A protein and the small-molecule ligand that binds it are described below.
Small molecule (SMILES): CC(=O)N[C@H]1[C@H](O[C@H]2[C@H](O)[C@@H](NC(C)=O)CO[C@@H]2CO)O[C@H](CO)[C@@H](O)[C@@H]1O

Binding-site contacts:
Ligand atom C5 contacts residue ASN279 of chain 1.C at 3.6 Å.
Ligand atom O5 contacts residue VAL291 of chain 1.C at 4.5 Å.
Ligand atom C5 contacts residue ASN292 of chain 1.C at 3.7 Å.
Ligand atom C6 contacts residue GLU69 of chain 1.D at 4.4 Å.
Ligand atom C7 contacts residue ASN279 of chain 1.C at 3.2 Å.
Ligand atom O5 contacts residue ASN279 of chain 1.C at 2.4 Å (h-bond).
Ligand atom O7 contacts residue ASN279 of chain 1.C at 3.0 Å (h-bond).
Ligand atom C1 contacts residue ASN279 of chain 1.C at 1.4 Å.
Ligand atom C8 contacts residue ASN279 of chain 1.C at 4.5 Å.
Ligand atom C7 contacts residue VAL291 of chain 1.C at 4.3 Å (hydrophobic).
Ligand atom C6 contacts residue ASN292 of chain 1.C at 3.9 Å.
Ligand atom C2 contacts residue VAL291 of chain 1.C at 3.8 Å (hydrophobic).
Ligand atom N2 contacts residue VAL291 of chain 1.C at 3.4 Å (h-bond).
Ligand atom C4 contacts residue ASN279 of chain 1.C at 4.2 Å.
Ligand atom C8 contacts residue VAL291 of chain 1.C at 4.2 Å (hydrophobic).
Ligand atom C8 contacts residue SER39 of chain 1.C at 3.2 Å.
Ligand atom C3 contacts residue VAL291 of chain 1.C at 4.0 Å (hydrophobic).
Ligand atom C3 contacts residue ASN279 of chain 1.C at 3.8 Å.
Ligand atom C2 contacts residue ASN279 of chain 1.C at 2.5 Å.
Ligand atom O5 contacts residue ASN292 of chain 1.C at 3.7 Å.
Ligand atom C1 contacts residue ASN292 of chain 1.C at 4.1 Å.
Ligand atom N2 contacts residue ASN279 of chain 1.C at 3.0 Å (h-bond).
Ligand atom C1 contacts residue VAL291 of chain 1.C at 3.5 Å (hydrophobic).
Ligand atom C8 contacts residue GLU69 of chain 1.D at 3.5 Å.

Sequence of chain 1.D:
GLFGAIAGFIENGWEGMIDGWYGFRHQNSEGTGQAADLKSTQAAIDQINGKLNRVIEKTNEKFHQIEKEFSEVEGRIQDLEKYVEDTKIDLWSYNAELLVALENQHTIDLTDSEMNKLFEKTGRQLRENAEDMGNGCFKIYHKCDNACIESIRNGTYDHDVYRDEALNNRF

Sequence of chain 1.C:
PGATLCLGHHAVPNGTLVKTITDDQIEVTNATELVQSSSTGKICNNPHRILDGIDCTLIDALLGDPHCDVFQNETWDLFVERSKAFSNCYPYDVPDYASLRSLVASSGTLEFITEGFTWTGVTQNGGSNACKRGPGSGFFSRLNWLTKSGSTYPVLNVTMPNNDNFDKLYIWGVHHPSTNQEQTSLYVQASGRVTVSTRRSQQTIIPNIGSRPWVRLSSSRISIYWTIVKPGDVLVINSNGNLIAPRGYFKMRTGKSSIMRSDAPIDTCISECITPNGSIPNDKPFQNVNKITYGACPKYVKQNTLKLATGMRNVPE